The protein below binds the small molecule below.
Small molecule (SMILES): COC(=O)C1CCN(C(=O)c2ccc(N(C)Cc3cnc4nc(N)nc(N)c4n3)cc2)CC1

Binding-site contacts:
Ligand atom N3 contacts residue PHE153 of chain 1.D at 3.5 Å.
Ligand atom C8A contacts residue PHE153 of chain 1.D at 3.5 Å (hydrophobic).
Ligand atom N2 contacts residue NAP1 of chain 1.M at 3.3 Å (h-bond).
Ligand atom C8A contacts residue NAP1 of chain 1.M at 3.6 Å.
Ligand atom N2 contacts residue PHE153 of chain 1.D at 3.3 Å.
Ligand atom N1 contacts residue PHE153 of chain 1.D at 3.6 Å.
Ligand atom N8 contacts residue ARG57 of chain 1.D at 3.6 Å.
Ligand atom N3 contacts residue TYR234 of chain 1.D at 3.8 Å.
Ligand atom N4 contacts residue PHE153 of chain 1.D at 3.7 Å.
Ligand atom C4 contacts residue NAP1 of chain 1.M at 3.7 Å.
Ligand atom N5 contacts residue NAP1 of chain 1.M at 3.3 Å.
Ligand atom C6 contacts residue NAP1 of chain 1.M at 3.4 Å.
Ligand atom N5 contacts residue PHE153 of chain 1.D at 3.7 Å.
Ligand atom CAB contacts residue LEU266 of chain 1.D at 3.6 Å (hydrophobic).
Ligand atom N8 contacts residue PHE153 of chain 1.D at 3.9 Å.
Ligand atom C9 contacts residue NAP1 of chain 1.M at 3.2 Å.
Ligand atom N4 contacts residue ASP221 of chain 1.D at 3.8 Å.
Ligand atom NAV contacts residue TYR231 of chain 1.D at 3.7 Å.
Ligand atom N4 contacts residue TYR234 of chain 1.D at 2.7 Å (h-bond).
Ligand atom C4A contacts residue NAP1 of chain 1.M at 3.7 Å.
Ligand atom N1 contacts residue NAP1 of chain 1.M at 2.8 Å (h-bond).
Ligand atom CBF contacts residue TYR154 of chain 1.D at 3.9 Å (hydrophobic).
Ligand atom CBA contacts residue TYR231 of chain 1.D at 3.3 Å (hydrophobic).
Ligand atom CAJ contacts residue PHE153 of chain 1.D at 3.8 Å (hydrophobic).
Ligand atom C4A contacts residue PHE153 of chain 1.D at 3.5 Å (hydrophobic).
Ligand atom C7 contacts residue ARG57 of chain 1.D at 3.7 Å.
Ligand atom CAR contacts residue PHE153 of chain 1.D at 3.8 Å (hydrophobic).
Ligand atom CAX contacts residue TYR231 of chain 1.D at 3.9 Å (hydrophobic).
Ligand atom N8 contacts residue NAP1 of chain 1.M at 3.5 Å (h-bond).
Ligand atom C4 contacts residue PHE153 of chain 1.D at 3.6 Å (hydrophobic).
Ligand atom N4 contacts residue NAP1 of chain 1.M at 3.5 Å.
Ligand atom C2 contacts residue NAP1 of chain 1.M at 3.5 Å.
Ligand atom CAR contacts residue LEU228 of chain 1.D at 3.9 Å (hydrophobic).
Ligand atom C9 contacts residue LEU269 of chain 1.D at 3.7 Å (hydrophobic).
Ligand atom N3 contacts residue NAP1 of chain 1.M at 3.1 Å (h-bond).
Ligand atom C2 contacts residue PHE153 of chain 1.D at 3.2 Å (hydrophobic).
Ligand atom OBG contacts residue PRO155 of chain 1.D at 3.7 Å.
Ligand atom C7 contacts residue NAP1 of chain 1.M at 3.7 Å.
Ligand atom N2 contacts residue SER151 of chain 1.D at 2.9 Å (h-bond).
Ligand atom C4 contacts residue TYR234 of chain 1.D at 3.7 Å (hydrophobic).

Sequence of chain 1.D:
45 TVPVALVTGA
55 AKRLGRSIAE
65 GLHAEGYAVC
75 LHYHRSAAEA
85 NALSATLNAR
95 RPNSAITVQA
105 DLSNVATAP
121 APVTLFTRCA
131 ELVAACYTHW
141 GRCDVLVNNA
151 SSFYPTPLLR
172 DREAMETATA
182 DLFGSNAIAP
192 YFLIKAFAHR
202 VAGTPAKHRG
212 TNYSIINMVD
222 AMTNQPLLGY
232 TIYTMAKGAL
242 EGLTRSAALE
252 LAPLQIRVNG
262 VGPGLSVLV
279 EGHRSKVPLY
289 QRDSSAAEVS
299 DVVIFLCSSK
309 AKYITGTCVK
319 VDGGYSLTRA